This small molecule binds to this protein.
Small molecule (SMILES): CC(=O)N[C@@H]1[C@@H](O)[C@H](O)[C@@H](CO)O[C@H]1O

Sequence of chain 1.A:
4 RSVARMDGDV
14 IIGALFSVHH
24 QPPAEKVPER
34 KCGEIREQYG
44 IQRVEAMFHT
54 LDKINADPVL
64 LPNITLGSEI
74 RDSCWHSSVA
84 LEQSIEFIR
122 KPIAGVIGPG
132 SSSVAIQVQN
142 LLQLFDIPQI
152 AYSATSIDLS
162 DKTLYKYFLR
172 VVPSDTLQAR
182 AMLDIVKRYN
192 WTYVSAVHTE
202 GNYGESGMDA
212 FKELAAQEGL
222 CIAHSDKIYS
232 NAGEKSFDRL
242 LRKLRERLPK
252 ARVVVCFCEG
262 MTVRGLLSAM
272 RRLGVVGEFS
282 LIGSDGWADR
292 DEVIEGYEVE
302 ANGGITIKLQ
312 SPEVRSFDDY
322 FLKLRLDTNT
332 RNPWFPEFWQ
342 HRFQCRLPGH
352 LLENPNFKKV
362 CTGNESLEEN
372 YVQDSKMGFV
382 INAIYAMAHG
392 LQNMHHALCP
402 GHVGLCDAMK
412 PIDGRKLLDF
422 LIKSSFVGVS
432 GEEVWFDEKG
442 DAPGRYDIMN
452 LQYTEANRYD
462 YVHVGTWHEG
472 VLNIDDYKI

Binding-site contacts:
Ligand atom O5 contacts residue ASN191 of chain 1.A at 2.4 Å (h-bond).
Ligand atom C4 contacts residue ASN191 of chain 1.A at 4.2 Å.
Ligand atom C7 contacts residue ARG189 of chain 1.A at 3.9 Å.
Ligand atom C5 contacts residue ASN191 of chain 1.A at 3.7 Å.
Ligand atom O7 contacts residue ASN191 of chain 1.A at 3.1 Å (h-bond).
Ligand atom N2 contacts residue ASN191 of chain 1.A at 2.9 Å (h-bond).
Ligand atom C8 contacts residue ASN191 of chain 1.A at 4.4 Å.
Ligand atom C7 contacts residue ASN191 of chain 1.A at 3.2 Å.
Ligand atom C2 contacts residue ASN191 of chain 1.A at 2.5 Å.
Ligand atom N2 contacts residue ARG189 of chain 1.A at 4.0 Å.
Ligand atom C8 contacts residue TYR190 of chain 1.A at 4.0 Å (hydrophobic).
Ligand atom C1 contacts residue ASN191 of chain 1.A at 1.4 Å.
Ligand atom C3 contacts residue ASN191 of chain 1.A at 3.8 Å.
Ligand atom C8 contacts residue ARG189 of chain 1.A at 3.4 Å.